Sequence of chain 1.C:
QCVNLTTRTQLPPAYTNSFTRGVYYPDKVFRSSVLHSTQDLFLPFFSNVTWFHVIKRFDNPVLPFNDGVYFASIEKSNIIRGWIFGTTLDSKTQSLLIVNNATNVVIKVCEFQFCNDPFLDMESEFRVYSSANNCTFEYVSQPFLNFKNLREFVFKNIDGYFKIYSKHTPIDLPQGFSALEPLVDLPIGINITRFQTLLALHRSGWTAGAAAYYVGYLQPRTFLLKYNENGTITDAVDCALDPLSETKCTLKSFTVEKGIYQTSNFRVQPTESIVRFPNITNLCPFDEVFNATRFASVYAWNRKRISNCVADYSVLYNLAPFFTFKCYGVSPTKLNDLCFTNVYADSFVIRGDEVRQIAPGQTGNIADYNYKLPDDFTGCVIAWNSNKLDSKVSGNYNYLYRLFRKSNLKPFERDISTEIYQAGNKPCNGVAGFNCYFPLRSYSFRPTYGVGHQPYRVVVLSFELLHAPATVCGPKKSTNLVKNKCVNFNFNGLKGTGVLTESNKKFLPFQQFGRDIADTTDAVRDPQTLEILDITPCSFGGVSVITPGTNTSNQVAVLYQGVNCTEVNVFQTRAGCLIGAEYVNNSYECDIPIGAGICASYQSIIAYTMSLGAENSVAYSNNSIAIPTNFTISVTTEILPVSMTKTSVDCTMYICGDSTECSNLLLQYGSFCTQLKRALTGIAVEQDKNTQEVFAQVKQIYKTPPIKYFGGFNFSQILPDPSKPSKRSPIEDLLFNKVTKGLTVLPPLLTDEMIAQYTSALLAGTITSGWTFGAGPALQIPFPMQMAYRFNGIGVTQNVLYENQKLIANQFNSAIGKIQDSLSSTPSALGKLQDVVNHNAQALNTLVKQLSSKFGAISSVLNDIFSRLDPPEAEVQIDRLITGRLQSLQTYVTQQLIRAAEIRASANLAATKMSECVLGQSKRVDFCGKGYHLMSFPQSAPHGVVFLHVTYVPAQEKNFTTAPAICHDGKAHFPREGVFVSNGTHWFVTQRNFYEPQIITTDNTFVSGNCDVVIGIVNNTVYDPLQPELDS

This small molecule binds to this protein.
Small molecule (SMILES): CC(=O)N[C@@H]1[C@@H](O)[C@H](O)[C@@H](CO)O[C@H]1O

Binding-site contacts:
Ligand atom O5 contacts residue LYS542 of chain 1.A at 4.5 Å.
Ligand atom C7 contacts residue ASN266 of chain 1.C at 3.5 Å.
Ligand atom N2 contacts residue ASN266 of chain 1.C at 2.9 Å (h-bond).
Ligand atom C4 contacts residue ASN266 of chain 1.C at 4.2 Å.
Ligand atom N2 contacts residue GLU265 of chain 1.C at 4.2 Å.
Ligand atom C5 contacts residue ASN266 of chain 1.C at 3.7 Å.
Ligand atom O6 contacts residue LYS542 of chain 1.A at 3.4 Å.
Ligand atom C2 contacts residue ASN266 of chain 1.C at 2.5 Å.
Ligand atom O5 contacts residue ASN266 of chain 1.C at 2.4 Å (h-bond).
Ligand atom C6 contacts residue LYS542 of chain 1.A at 4.1 Å.
Ligand atom C3 contacts residue ASN266 of chain 1.C at 3.8 Å.
Ligand atom C7 contacts residue GLU265 of chain 1.C at 4.3 Å.
Ligand atom O7 contacts residue ASN266 of chain 1.C at 3.8 Å.
Ligand atom C1 contacts residue ASN266 of chain 1.C at 1.4 Å.
Ligand atom C8 contacts residue GLU265 of chain 1.C at 3.4 Å.

Sequence of chain 1.A:
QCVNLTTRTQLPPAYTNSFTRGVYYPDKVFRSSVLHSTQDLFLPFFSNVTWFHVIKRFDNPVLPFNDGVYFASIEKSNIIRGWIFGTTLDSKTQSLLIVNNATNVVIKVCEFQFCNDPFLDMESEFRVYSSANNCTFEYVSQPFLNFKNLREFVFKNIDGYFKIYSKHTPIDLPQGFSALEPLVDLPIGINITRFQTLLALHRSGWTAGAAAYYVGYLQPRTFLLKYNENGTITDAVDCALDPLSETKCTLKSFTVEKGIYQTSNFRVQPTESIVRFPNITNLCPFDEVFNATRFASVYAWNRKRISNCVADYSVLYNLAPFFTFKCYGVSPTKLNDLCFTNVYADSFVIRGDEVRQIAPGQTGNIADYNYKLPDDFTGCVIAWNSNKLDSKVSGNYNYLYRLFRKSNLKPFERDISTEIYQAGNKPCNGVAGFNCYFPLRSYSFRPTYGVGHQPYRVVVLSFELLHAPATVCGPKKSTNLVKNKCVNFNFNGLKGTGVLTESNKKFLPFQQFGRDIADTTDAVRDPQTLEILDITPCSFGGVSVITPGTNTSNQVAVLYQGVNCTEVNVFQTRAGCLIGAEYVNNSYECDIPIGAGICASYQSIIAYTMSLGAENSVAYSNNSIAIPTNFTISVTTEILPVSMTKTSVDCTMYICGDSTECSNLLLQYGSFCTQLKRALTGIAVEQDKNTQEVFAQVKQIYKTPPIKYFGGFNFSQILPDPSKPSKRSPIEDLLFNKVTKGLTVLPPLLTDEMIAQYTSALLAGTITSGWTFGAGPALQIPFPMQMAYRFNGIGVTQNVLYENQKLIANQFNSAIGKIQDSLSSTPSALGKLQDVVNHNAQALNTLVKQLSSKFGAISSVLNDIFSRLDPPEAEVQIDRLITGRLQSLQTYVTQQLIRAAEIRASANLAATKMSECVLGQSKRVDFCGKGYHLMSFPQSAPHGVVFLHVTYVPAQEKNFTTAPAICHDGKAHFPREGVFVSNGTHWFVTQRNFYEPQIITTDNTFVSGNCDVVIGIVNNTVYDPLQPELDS